This protein binds this small molecule.
Small molecule (SMILES): Cc1cn([C@H]2C[C@H](O[P](=O)(O)OC[C@H]3O[C@@H](n4ccc(N)nc4=O)C[C@@H]3O[P](=O)(O)OC[C@H]3O[C@@H](n4ccc(N)nc4=O)C[C@@H]3O)[C@@H](CO[P](=O)(O)O[C@H]3C[C@H](n4cnc5c(=O)nc(N)[nH]c54)O[C@@H]3CO[P](=O)(O)O[C@H]3C[C@H](n4ccc(N)nc4=O)O[C@@H]3CO[P](=O)(O)O[C@H]3C[C@H](n4ccc(N)nc4=O)O[C@@H]3CO[P](=O)(O)O[C@H]3C[C@H](n4cnc5c(N)ncnc54)O[C@@H]3CO)O2)c(=O)[nH]c1=O

Sequence of chain 1.B:
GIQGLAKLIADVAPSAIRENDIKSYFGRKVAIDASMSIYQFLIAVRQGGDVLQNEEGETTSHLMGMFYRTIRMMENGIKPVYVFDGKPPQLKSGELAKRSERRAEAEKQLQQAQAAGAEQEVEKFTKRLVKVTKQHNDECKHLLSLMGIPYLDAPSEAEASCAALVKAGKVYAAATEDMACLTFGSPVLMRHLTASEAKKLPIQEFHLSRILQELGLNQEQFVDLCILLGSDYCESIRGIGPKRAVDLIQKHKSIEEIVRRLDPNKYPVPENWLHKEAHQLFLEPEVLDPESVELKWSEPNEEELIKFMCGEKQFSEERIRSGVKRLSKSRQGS

Binding-site contacts:
Ligand atom C1' contacts residue GLN53 of chain 1.B at 3.4 Å.
Ligand atom P contacts residue SER316 of chain 1.B at 3.3 Å.
Ligand atom C2' contacts residue GLN53 of chain 1.B at 3.4 Å.
Ligand atom C2' contacts residue GLN314 of chain 1.B at 3.8 Å.
Ligand atom OP2 contacts residue SER316 of chain 1.B at 3.2 Å (h-bond).
Ligand atom OP1 contacts residue SER316 of chain 1.B at 2.5 Å (h-bond).
Ligand atom O3' contacts residue PHE315 of chain 1.B at 3.9 Å.
Ligand atom C5 contacts residue LEU52 of chain 1.B at 4.0 Å (hydrophobic).
Ligand atom O5' contacts residue PHE315 of chain 1.B at 3.9 Å.
Ligand atom O5' contacts residue GLN314 of chain 1.B at 3.3 Å (h-bond).
Ligand atom OP1 contacts residue PHE315 of chain 1.B at 3.1 Å.
Ligand atom C5' contacts residue PHE315 of chain 1.B at 3.3 Å (hydrophobic).
Ligand atom P contacts residue PHE315 of chain 1.B at 3.9 Å.
Ligand atom O2 contacts residue GLN53 of chain 1.B at 2.4 Å (h-bond).
Ligand atom N4 contacts residue ARG46 of chain 1.B at 3.6 Å.
Ligand atom C5' contacts residue GLN314 of chain 1.B at 3.9 Å.
Ligand atom C2' contacts residue GLN47 of chain 1.B at 3.7 Å.
Ligand atom C3' contacts residue GLN314 of chain 1.B at 3.3 Å.
Ligand atom O3' contacts residue ASN54 of chain 1.B at 3.5 Å (h-bond).
Ligand atom O3' contacts residue LYS313 of chain 1.B at 2.2 Å (salt-bridge).
Ligand atom O2 contacts residue MET64 of chain 1.B at 3.8 Å.
Ligand atom C3' contacts residue LYS313 of chain 1.B at 2.9 Å.
Ligand atom O4' contacts residue ARG319 of chain 1.B at 3.6 Å (salt-bridge).
Ligand atom O4' contacts residue THR60 of chain 1.B at 3.9 Å.
Ligand atom P contacts residue GLN314 of chain 1.B at 3.9 Å.
Ligand atom C5 contacts residue GLN47 of chain 1.B at 3.6 Å.
Ligand atom C5 contacts residue GLN47 of chain 1.B at 3.6 Å.
Ligand atom C4' contacts residue THR60 of chain 1.B at 3.8 Å.
Ligand atom OP2 contacts residue GLN314 of chain 1.B at 3.7 Å.
Ligand atom C7 contacts residue GLN47 of chain 1.B at 3.6 Å.
Ligand atom C4 contacts residue GLN47 of chain 1.B at 4.0 Å.
Ligand atom O3' contacts residue GLN53 of chain 1.B at 3.8 Å.
Ligand atom N1 contacts residue GLN53 of chain 1.B at 3.8 Å.
Ligand atom O4' contacts residue LEU52 of chain 1.B at 3.8 Å.
Ligand atom N4 contacts residue GLN47 of chain 1.B at 3.4 Å (h-bond).
Ligand atom C4' contacts residue PHE315 of chain 1.B at 3.8 Å (hydrophobic).
Ligand atom O2 contacts residue LEU52 of chain 1.B at 3.5 Å.
Ligand atom C2 contacts residue GLN53 of chain 1.B at 3.4 Å.
Ligand atom O3' contacts residue THR60 of chain 1.B at 3.2 Å (h-bond).
Ligand atom C6 contacts residue GLN47 of chain 1.B at 3.7 Å.